Sequence of chain 1.C:
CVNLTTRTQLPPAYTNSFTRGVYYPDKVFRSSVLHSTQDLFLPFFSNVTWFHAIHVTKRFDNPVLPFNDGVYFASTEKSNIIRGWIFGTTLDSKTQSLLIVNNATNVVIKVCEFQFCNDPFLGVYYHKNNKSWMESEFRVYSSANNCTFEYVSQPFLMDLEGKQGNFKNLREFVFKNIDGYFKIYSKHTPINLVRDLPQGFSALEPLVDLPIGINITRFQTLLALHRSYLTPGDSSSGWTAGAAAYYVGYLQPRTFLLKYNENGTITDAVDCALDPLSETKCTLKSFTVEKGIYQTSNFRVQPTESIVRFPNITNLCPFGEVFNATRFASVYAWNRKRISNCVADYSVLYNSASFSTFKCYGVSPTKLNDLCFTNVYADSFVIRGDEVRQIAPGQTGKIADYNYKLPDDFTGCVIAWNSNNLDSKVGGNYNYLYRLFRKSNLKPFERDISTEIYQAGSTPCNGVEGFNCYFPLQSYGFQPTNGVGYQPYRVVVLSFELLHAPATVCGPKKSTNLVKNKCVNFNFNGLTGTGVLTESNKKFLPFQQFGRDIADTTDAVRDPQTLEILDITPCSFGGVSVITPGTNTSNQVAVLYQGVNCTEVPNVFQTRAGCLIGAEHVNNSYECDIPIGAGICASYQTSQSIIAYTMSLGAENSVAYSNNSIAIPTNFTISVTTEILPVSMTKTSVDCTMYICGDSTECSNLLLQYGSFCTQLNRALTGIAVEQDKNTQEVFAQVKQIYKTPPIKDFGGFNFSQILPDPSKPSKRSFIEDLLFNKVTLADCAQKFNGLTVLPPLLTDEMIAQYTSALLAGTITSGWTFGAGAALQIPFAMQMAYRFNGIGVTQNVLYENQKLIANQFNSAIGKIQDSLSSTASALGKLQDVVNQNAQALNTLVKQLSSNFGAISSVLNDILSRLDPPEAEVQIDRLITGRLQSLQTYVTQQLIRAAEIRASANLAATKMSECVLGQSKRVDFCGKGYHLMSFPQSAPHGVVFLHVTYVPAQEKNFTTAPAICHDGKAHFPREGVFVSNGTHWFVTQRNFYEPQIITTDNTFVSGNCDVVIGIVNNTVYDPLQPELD

Binding-site contacts:
Ligand atom C6 contacts residue ASN288 of chain 1.C at 4.5 Å.
Ligand atom C2 contacts residue ASN288 of chain 1.C at 2.6 Å.
Ligand atom O7 contacts residue GLU287 of chain 1.C at 3.5 Å.
Ligand atom C7 contacts residue GLU287 of chain 1.C at 4.1 Å.
Ligand atom C1 contacts residue ASN288 of chain 1.C at 1.4 Å.
Ligand atom C4 contacts residue ASN288 of chain 1.C at 4.2 Å.
Ligand atom C5 contacts residue ASN288 of chain 1.C at 3.6 Å.
Ligand atom C7 contacts residue ASN288 of chain 1.C at 3.7 Å.
Ligand atom C3 contacts residue ASN288 of chain 1.C at 3.8 Å.
Ligand atom N2 contacts residue GLU287 of chain 1.C at 4.3 Å.
Ligand atom O5 contacts residue ASN288 of chain 1.C at 2.2 Å (h-bond).
Ligand atom N2 contacts residue ASN288 of chain 1.C at 3.1 Å (h-bond).
Ligand atom C8 contacts residue ASN288 of chain 1.C at 3.2 Å.

This small molecule binds to this protein.
Small molecule (SMILES): CC(=O)N[C@H]1[C@H](O[C@H]2[C@H](O)[C@@H](NC(C)=O)CO[C@@H]2CO)O[C@H](CO)[C@@H](O)[C@@H]1O